Sequence of chain 1.A:
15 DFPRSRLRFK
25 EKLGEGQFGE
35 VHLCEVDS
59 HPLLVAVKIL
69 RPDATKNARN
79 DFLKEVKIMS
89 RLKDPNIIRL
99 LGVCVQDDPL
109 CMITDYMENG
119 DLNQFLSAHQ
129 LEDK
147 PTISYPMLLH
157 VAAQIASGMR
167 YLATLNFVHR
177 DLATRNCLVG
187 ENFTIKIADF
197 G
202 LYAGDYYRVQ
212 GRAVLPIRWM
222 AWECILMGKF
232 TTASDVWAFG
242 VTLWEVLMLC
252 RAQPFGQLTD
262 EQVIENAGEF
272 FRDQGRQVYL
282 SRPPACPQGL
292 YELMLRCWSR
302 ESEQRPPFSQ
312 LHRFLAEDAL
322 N

Binding-site contacts:
Ligand atom C11 contacts residue TYR114 of chain 1.A at 3.8 Å (hydrophobic).
Ligand atom C10 contacts residue ALA64 of chain 1.A at 3.4 Å (hydrophobic).
Ligand atom C6 contacts residue MET87 of chain 1.A at 3.6 Å (hydrophobic).
Ligand atom N1 contacts residue ALA64 of chain 1.A at 3.8 Å.
Ligand atom N2 contacts residue THR112 of chain 1.A at 3.1 Å (h-bond).
Ligand atom C contacts residue MET115 of chain 1.A at 3.8 Å (hydrophobic).
Ligand atom C19 contacts residue GLU116 of chain 1.A at 3.2 Å.
Ligand atom C11 contacts residue MET115 of chain 1.A at 3.5 Å (hydrophobic).
Ligand atom C7 contacts residue MET87 of chain 1.A at 3.6 Å (hydrophobic).
Ligand atom C18 contacts residue GLU116 of chain 1.A at 3.4 Å.
Ligand atom CL contacts residue ALA194 of chain 1.A at 3.5 Å.
Ligand atom C12 contacts residue TYR114 of chain 1.A at 3.6 Å (hydrophobic).
Ligand atom O contacts residue VAL35 of chain 1.A at 3.7 Å.
Ligand atom C4 contacts residue THR112 of chain 1.A at 3.6 Å.
Ligand atom C13 contacts residue GLY118 of chain 1.A at 3.5 Å.
Ligand atom C2 contacts residue LEU184 of chain 1.A at 3.7 Å (hydrophobic).
Ligand atom C8 contacts residue THR112 of chain 1.A at 3.8 Å.
Ligand atom C11 contacts residue GLY118 of chain 1.A at 3.8 Å.
Ligand atom C1 contacts residue LEU184 of chain 1.A at 3.8 Å (hydrophobic).
Ligand atom C10 contacts residue LYS66 of chain 1.A at 3.5 Å.
Ligand atom C9 contacts residue THR112 of chain 1.A at 3.4 Å.
Ligand atom O contacts residue PHE196 of chain 1.A at 3.3 Å.
Ligand atom C12 contacts residue MET115 of chain 1.A at 3.4 Å (hydrophobic).
Ligand atom N1 contacts residue ASP113 of chain 1.A at 3.7 Å.
Ligand atom C8 contacts residue LYS66 of chain 1.A at 3.7 Å.
Ligand atom C1 contacts residue ALA64 of chain 1.A at 3.3 Å (hydrophobic).
Ligand atom CL contacts residue PHE196 of chain 1.A at 3.8 Å.
Ligand atom C1 contacts residue THR112 of chain 1.A at 3.6 Å.
Ligand atom N contacts residue MET115 of chain 1.A at 2.9 Å (h-bond).
Ligand atom C19 contacts residue GLY118 of chain 1.A at 3.6 Å.
Ligand atom C2 contacts residue ALA64 of chain 1.A at 3.6 Å (hydrophobic).
Ligand atom C19 contacts residue TYR114 of chain 1.A at 3.7 Å (hydrophobic).
Ligand atom C7 contacts residue GLU83 of chain 1.A at 3.7 Å.
Ligand atom N contacts residue TYR114 of chain 1.A at 3.5 Å.
Ligand atom C1 contacts residue ASP113 of chain 1.A at 3.4 Å.
Ligand atom C10 contacts residue MET110 of chain 1.A at 3.9 Å (hydrophobic).
Ligand atom C10 contacts residue THR112 of chain 1.A at 3.7 Å.
Ligand atom C12 contacts residue GLY118 of chain 1.A at 3.5 Å.
Ligand atom C15 contacts residue LEU27 of chain 1.A at 3.6 Å (hydrophobic).
Ligand atom N1 contacts residue MET115 of chain 1.A at 3.0 Å (h-bond).

A small-molecule ligand and the protein it binds are described below.
Small molecule (SMILES): Cc1nc(Nc2ncc(C(=O)Nc3c(C)cccc3Cl)s2)cc(N2CCN(CCO)CC2)n1